Sequence of chain 1.C:
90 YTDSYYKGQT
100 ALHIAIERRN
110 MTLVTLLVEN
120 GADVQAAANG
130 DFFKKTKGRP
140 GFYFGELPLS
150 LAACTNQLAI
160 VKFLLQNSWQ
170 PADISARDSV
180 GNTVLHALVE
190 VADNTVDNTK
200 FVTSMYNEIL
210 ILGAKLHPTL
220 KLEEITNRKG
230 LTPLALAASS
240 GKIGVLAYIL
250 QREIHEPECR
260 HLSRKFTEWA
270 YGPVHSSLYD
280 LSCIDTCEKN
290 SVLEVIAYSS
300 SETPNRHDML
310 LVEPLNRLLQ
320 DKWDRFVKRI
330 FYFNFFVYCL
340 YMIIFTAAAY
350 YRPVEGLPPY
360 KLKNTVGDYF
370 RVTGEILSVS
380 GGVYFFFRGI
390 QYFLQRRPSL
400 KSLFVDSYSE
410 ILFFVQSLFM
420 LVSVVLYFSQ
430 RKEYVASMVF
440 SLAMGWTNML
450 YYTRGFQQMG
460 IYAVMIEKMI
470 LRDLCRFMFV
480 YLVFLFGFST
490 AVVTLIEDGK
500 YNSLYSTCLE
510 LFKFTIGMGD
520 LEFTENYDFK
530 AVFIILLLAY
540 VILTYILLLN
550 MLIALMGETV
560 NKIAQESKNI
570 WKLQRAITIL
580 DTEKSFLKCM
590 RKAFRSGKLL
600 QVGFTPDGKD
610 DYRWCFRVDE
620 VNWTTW

Binding-site contacts:
Ligand atom C2 contacts residue ASP405 of chain 1.D at 3.0 Å.
Ligand atom O12 contacts residue LYS467 of chain 1.D at 3.7 Å.
Ligand atom C4 contacts residue GLU466 of chain 1.D at 3.8 Å.
Ligand atom O9 contacts residue SER408 of chain 1.D at 3.9 Å.
Ligand atom C contacts residue ASP405 of chain 1.D at 3.5 Å.
Ligand atom O7 contacts residue TYR407 of chain 1.D at 3.4 Å.
Ligand atom C24 contacts residue ASP405 of chain 1.D at 3.4 Å.
Ligand atom O8 contacts residue GLU466 of chain 1.D at 3.4 Å.
Ligand atom C24 contacts residue TYR407 of chain 1.D at 3.9 Å (hydrophobic).
Ligand atom O5 contacts residue ARG453 of chain 1.D at 3.7 Å.
Ligand atom O10 contacts residue SER408 of chain 1.D at 3.5 Å.
Ligand atom C11 contacts residue LEU411 of chain 1.D at 3.7 Å (hydrophobic).
Ligand atom C24 contacts residue GLU466 of chain 1.D at 4.0 Å.
Ligand atom O contacts residue ASP405 of chain 1.D at 2.6 Å (salt-bridge).
Ligand atom O5 contacts residue SER408 of chain 1.D at 2.7 Å (h-bond).
Ligand atom C3 contacts residue GLN573 of chain 1.D at 3.8 Å.
Ligand atom O10 contacts residue LEU411 of chain 1.D at 3.5 Å.
Ligand atom O7 contacts residue GLU466 of chain 1.D at 3.7 Å.
Ligand atom O4 contacts residue ARG453 of chain 1.D at 3.1 Å (salt-bridge).
Ligand atom O11 contacts residue TYR407 of chain 1.D at 3.2 Å.
Ligand atom P contacts residue SER408 of chain 1.D at 4.0 Å.
Ligand atom C3 contacts residue ASP405 of chain 1.D at 3.7 Å.
Ligand atom O4 contacts residue GLN573 of chain 1.D at 2.8 Å (h-bond).
Ligand atom C13 contacts residue LEU411 of chain 1.D at 3.7 Å (hydrophobic).
Ligand atom C6 contacts residue GLU466 of chain 1.D at 3.5 Å.
Ligand atom O1 contacts residue ASP405 of chain 1.D at 3.6 Å.
Ligand atom O6 contacts residue SER408 of chain 1.D at 3.6 Å (h-bond).
Ligand atom C contacts residue ARG305 of chain 1.D at 3.9 Å.
Ligand atom C1 contacts residue ASP405 of chain 1.D at 3.6 Å.
Ligand atom O5 contacts residue TYR407 of chain 1.D at 3.9 Å.
Ligand atom O11 contacts residue GLU466 of chain 1.D at 3.0 Å (salt-bridge).
Ligand atom C13 contacts residue THR446 of chain 1.D at 3.9 Å.
Ligand atom O1 contacts residue ILE576 of chain 1.D at 3.9 Å.
Ligand atom O1 contacts residue ARG305 of chain 1.D at 3.8 Å.
Ligand atom C14 contacts residue THR446 of chain 1.D at 3.9 Å.
Ligand atom O3 contacts residue TYR407 of chain 1.D at 3.5 Å.
Ligand atom P contacts residue ARG453 of chain 1.D at 3.9 Å.
Ligand atom O contacts residue ARG305 of chain 1.D at 3.3 Å (salt-bridge).
Ligand atom O6 contacts residue TYR407 of chain 1.D at 3.6 Å.
Ligand atom O2 contacts residue ASP405 of chain 1.D at 3.9 Å.

Sequence of chain 1.D:
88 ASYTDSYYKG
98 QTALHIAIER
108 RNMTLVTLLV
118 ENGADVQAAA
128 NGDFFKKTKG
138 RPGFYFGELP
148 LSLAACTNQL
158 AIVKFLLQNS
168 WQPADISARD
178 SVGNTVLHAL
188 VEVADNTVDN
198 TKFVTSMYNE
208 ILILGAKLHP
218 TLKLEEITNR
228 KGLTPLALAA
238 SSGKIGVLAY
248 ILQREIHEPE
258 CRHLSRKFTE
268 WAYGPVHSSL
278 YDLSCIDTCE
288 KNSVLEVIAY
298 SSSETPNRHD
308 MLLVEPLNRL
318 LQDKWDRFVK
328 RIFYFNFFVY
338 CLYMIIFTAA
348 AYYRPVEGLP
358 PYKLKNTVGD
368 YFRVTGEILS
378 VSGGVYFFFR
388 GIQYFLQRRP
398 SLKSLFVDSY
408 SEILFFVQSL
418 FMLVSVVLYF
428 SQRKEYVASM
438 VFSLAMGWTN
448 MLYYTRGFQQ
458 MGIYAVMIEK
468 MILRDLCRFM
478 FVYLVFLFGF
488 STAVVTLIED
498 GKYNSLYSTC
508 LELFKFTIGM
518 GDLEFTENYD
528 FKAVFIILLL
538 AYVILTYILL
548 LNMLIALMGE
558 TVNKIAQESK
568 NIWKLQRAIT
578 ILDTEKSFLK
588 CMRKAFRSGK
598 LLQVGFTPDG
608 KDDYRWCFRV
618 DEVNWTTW

The protein below binds the small molecule below.
Small molecule (SMILES): CCCCCCCCCCCCC(=O)O[C@@H](COC(=O)CCC)COP(=O)(O)OC1[C@@H](O)[C@H](O)C(O)[C@H](O)[C@H]1O